Sequence of chain 2.A:
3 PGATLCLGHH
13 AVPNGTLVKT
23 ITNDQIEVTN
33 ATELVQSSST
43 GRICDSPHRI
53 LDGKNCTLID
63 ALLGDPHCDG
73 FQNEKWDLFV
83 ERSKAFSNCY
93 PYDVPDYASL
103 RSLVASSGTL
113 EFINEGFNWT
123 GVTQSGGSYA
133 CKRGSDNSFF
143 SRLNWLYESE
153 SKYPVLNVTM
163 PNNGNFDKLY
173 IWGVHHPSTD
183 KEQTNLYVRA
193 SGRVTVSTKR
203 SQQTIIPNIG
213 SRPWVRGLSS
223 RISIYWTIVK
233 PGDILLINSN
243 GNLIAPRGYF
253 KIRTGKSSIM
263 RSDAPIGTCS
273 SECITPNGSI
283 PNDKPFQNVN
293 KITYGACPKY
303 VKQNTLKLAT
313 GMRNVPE

Binding-site contacts:
Ligand atom O5 contacts residue ASN32 of chain 2.A at 2.4 Å (h-bond).
Ligand atom C1 contacts residue ASN32 of chain 2.A at 1.4 Å.
Ligand atom O6 contacts residue ALA33 of chain 2.A at 3.0 Å (h-bond).
Ligand atom C7 contacts residue ASN32 of chain 2.A at 3.2 Å.
Ligand atom C3 contacts residue ASN32 of chain 2.A at 3.8 Å.
Ligand atom C5 contacts residue ASN32 of chain 2.A at 3.7 Å.
Ligand atom O6 contacts residue THR34 of chain 2.A at 3.7 Å.
Ligand atom C5 contacts residue ALA33 of chain 2.A at 4.3 Å (hydrophobic).
Ligand atom C2 contacts residue ASN32 of chain 2.A at 2.5 Å.
Ligand atom O5 contacts residue ALA33 of chain 2.A at 3.5 Å (h-bond).
Ligand atom C4 contacts residue ASN32 of chain 2.A at 4.3 Å.
Ligand atom C6 contacts residue ALA33 of chain 2.A at 3.9 Å (hydrophobic).
Ligand atom C6 contacts residue ASN32 of chain 2.A at 4.5 Å.
Ligand atom N2 contacts residue ASN32 of chain 2.A at 2.9 Å (h-bond).
Ligand atom O7 contacts residue ASN32 of chain 2.A at 3.3 Å (h-bond).
Ligand atom C8 contacts residue ASN32 of chain 2.A at 4.3 Å.

The protein below binds the small molecule below.
Small molecule (SMILES): CC(=O)N[C@H]1[C@H](O[C@H]2[C@H](O)[C@@H](NC(C)=O)CO[C@@H]2CO)O[C@H](CO)[C@@H](O)[C@@H]1O